This small molecule binds to this protein.
Small molecule (SMILES): CC(=O)N[C@@H]1[C@@H](O)[C@H](O)[C@@H](CO)O[C@H]1O

Binding-site contacts:
Ligand atom C1 contacts residue TRP131 of chain 2.A at 4.2 Å (hydrophobic).
Ligand atom C6 contacts residue ASN72 of chain 2.A at 4.3 Å.
Ligand atom C6 contacts residue TRP131 of chain 2.A at 3.3 Å (hydrophobic).
Ligand atom C7 contacts residue LYS70 of chain 2.A at 3.8 Å.
Ligand atom O5 contacts residue ASN72 of chain 2.A at 2.4 Å (h-bond).
Ligand atom C3 contacts residue ASN72 of chain 2.A at 3.8 Å.
Ligand atom N2 contacts residue ASN72 of chain 2.A at 2.9 Å (h-bond).
Ligand atom O5 contacts residue TRP131 of chain 2.A at 4.2 Å.
Ligand atom C1 contacts residue ASN72 of chain 2.A at 1.4 Å.
Ligand atom O7 contacts residue TRP131 of chain 2.A at 4.3 Å.
Ligand atom C3 contacts residue TRP131 of chain 2.A at 4.2 Å (hydrophobic).
Ligand atom C7 contacts residue ASN72 of chain 2.A at 3.7 Å.
Ligand atom C5 contacts residue ASN72 of chain 2.A at 3.6 Å.
Ligand atom O4 contacts residue TRP131 of chain 2.A at 3.7 Å.
Ligand atom O7 contacts residue GLU71 of chain 2.A at 4.3 Å.
Ligand atom O7 contacts residue ASN72 of chain 2.A at 3.6 Å.
Ligand atom O5 contacts residue TYR277 of chain 1.A at 4.3 Å.
Ligand atom C4 contacts residue ASN72 of chain 2.A at 4.2 Å.
Ligand atom C2 contacts residue ASN72 of chain 2.A at 2.5 Å.
Ligand atom O6 contacts residue SER272 of chain 1.A at 3.9 Å.
Ligand atom C5 contacts residue TRP131 of chain 2.A at 3.5 Å (hydrophobic).
Ligand atom C4 contacts residue TRP131 of chain 2.A at 4.2 Å (hydrophobic).
Ligand atom O7 contacts residue LYS70 of chain 2.A at 2.6 Å (salt-bridge).

Sequence of chain 1.A:
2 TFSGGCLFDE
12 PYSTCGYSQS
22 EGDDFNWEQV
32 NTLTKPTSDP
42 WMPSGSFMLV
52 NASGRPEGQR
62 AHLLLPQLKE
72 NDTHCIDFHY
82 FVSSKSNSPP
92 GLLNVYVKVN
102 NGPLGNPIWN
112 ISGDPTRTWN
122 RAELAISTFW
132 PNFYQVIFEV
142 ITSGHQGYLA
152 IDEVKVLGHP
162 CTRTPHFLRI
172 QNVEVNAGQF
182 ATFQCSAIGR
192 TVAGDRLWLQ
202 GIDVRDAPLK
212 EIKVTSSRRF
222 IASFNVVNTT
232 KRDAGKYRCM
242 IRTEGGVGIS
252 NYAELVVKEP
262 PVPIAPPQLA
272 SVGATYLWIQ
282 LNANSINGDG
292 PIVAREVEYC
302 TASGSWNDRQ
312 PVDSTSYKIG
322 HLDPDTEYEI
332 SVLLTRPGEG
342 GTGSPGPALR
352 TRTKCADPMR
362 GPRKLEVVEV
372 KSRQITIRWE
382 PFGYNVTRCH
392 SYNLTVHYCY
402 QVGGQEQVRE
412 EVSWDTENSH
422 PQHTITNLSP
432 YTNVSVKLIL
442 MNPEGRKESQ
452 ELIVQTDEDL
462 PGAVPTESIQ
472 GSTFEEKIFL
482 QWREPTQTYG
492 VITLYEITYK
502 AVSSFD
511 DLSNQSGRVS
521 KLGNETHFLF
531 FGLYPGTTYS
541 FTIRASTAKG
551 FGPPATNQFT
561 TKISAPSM

Sequence of chain 2.A:
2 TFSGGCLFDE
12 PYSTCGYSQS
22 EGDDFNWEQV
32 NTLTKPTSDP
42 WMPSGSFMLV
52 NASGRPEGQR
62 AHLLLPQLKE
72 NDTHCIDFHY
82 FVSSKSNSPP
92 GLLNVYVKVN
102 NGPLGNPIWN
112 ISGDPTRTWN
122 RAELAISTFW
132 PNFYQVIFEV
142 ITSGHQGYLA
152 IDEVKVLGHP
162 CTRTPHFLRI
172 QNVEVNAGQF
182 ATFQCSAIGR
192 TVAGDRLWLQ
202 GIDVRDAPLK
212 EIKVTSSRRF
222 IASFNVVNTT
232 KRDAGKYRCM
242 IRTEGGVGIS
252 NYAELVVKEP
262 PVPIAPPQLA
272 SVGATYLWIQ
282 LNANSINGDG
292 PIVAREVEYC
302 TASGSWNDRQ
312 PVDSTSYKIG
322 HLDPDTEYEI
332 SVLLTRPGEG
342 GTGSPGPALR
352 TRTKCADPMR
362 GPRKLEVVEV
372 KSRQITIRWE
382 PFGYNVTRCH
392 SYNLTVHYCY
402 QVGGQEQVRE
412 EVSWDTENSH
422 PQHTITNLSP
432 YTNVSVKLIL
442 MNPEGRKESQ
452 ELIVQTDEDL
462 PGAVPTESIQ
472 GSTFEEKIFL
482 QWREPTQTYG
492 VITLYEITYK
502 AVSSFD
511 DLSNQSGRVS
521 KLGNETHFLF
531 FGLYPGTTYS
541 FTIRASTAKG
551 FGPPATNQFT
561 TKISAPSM